This small molecule binds to this protein.
Small molecule (SMILES): CC(=O)N[C@H]1[C@H](O[C@H]2[C@H](O)[C@@H](NC(C)=O)CO[C@@H]2CO)O[C@H](CO)[C@@H](O)[C@@H]1O

Binding-site contacts:
Ligand atom C2 contacts residue SER215 of chain 1.G at 3.9 Å.
Ligand atom C1 contacts residue SER215 of chain 1.G at 3.7 Å.
Ligand atom C1 contacts residue ASN108 of chain 1.G at 1.4 Å.
Ligand atom C1 contacts residue GLN217 of chain 1.G at 4.2 Å.
Ligand atom O3 contacts residue SER215 of chain 1.G at 4.3 Å.
Ligand atom C8 contacts residue ASN108 of chain 1.G at 4.2 Å.
Ligand atom C7 contacts residue SER215 of chain 1.G at 4.4 Å.
Ligand atom O5 contacts residue SER215 of chain 1.G at 3.8 Å.
Ligand atom O4 contacts residue SER215 of chain 1.G at 3.2 Å.
Ligand atom O5 contacts residue ASN108 of chain 1.G at 2.2 Å (h-bond).
Ligand atom O6 contacts residue SER215 of chain 1.G at 4.3 Å.
Ligand atom C5 contacts residue SER215 of chain 1.G at 3.1 Å.
Ligand atom O5 contacts residue GLN217 of chain 1.G at 3.9 Å.
Ligand atom N2 contacts residue ASN108 of chain 1.G at 3.1 Å.
Ligand atom C3 contacts residue ASN108 of chain 1.G at 3.8 Å.
Ligand atom O6 contacts residue GLN217 of chain 1.G at 4.2 Å.
Ligand atom C2 contacts residue ASN108 of chain 1.G at 2.5 Å.
Ligand atom C7 contacts residue ASN108 of chain 1.G at 4.0 Å.
Ligand atom C4 contacts residue ASN108 of chain 1.G at 4.1 Å.
Ligand atom N2 contacts residue SER215 of chain 1.G at 3.4 Å (h-bond).
Ligand atom C5 contacts residue TYR216 of chain 1.G at 4.5 Å (hydrophobic).
Ligand atom C5 contacts residue ASN108 of chain 1.G at 3.6 Å.
Ligand atom C3 contacts residue SER215 of chain 1.G at 3.3 Å.
Ligand atom C4 contacts residue SER215 of chain 1.G at 3.5 Å.
Ligand atom C6 contacts residue SER215 of chain 1.G at 4.2 Å.

Sequence of chain 1.G:
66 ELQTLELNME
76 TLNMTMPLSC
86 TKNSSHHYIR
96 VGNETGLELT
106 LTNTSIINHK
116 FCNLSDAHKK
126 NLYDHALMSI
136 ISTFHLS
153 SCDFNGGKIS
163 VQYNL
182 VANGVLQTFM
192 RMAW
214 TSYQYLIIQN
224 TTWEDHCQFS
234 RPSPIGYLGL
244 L